Sequence of chain 1.B:
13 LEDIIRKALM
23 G

Sequence of chain 1.A:
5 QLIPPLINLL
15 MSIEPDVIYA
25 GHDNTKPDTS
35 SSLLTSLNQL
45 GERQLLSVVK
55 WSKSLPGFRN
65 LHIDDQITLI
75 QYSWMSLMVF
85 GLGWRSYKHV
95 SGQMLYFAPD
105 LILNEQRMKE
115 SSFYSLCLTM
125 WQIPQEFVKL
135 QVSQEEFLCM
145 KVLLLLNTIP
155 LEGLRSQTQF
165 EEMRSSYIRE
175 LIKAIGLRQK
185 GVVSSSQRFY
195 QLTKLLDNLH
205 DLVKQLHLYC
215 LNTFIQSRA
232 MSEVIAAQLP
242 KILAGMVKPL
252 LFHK

This small molecule binds to this protein.
Small molecule (SMILES): COC[C@]1(OC)CC[C@H]2[C@@H]3CCC4=CC(=O)CCC4=C3[C@@H](c3ccc(/C=N/O)cc3)C[C@@]21C

Binding-site contacts:
Ligand atom C1 contacts residue PHE117 of chain 1.A at 3.9 Å (hydrophobic).
Ligand atom C5 contacts residue LEU210 of chain 1.A at 3.7 Å (hydrophobic).
Ligand atom C12 contacts residue MET82 of chain 1.A at 3.7 Å (hydrophobic).
Ligand atom C30 contacts residue GLY45 of chain 1.A at 3.6 Å.
Ligand atom O29 contacts residue LEU49 of chain 1.A at 3.6 Å.
Ligand atom C19 contacts residue LEU41 of chain 1.A at 3.7 Å (hydrophobic).
Ligand atom O14 contacts residue ARG89 of chain 1.A at 3.0 Å (salt-bridge).
Ligand atom C24 contacts residue TRP78 of chain 1.A at 3.8 Å (hydrophobic).
Ligand atom C23 contacts residue LEU41 of chain 1.A at 3.8 Å (hydrophobic).
Ligand atom C1 contacts residue LEU120 of chain 1.A at 3.5 Å (hydrophobic).
Ligand atom C30 contacts residue ASN42 of chain 1.A at 3.7 Å.
Ligand atom C22 contacts residue MET79 of chain 1.A at 3.9 Å (hydrophobic).
Ligand atom C15 contacts residue LEU44 of chain 1.A at 3.8 Å (hydrophobic).
Ligand atom O14 contacts residue GLN48 of chain 1.A at 2.6 Å (h-bond).
Ligand atom C1 contacts residue LEU41 of chain 1.A at 3.8 Å (hydrophobic).
Ligand atom C13 contacts residue GLN48 of chain 1.A at 3.1 Å.
Ligand atom C31 contacts residue LEU41 of chain 1.A at 3.5 Å (hydrophobic).
Ligand atom C26 contacts residue GLY45 of chain 1.A at 3.4 Å.
Ligand atom C15 contacts residue PHE101 of chain 1.A at 3.6 Å (hydrophobic).
Ligand atom C25 contacts residue TRP78 of chain 1.A at 3.4 Å (hydrophobic).
Ligand atom O29 contacts residue LEU13 of chain 1.B at 3.2 Å.
Ligand atom C27 contacts residue GLU46 of chain 1.A at 3.7 Å.
Ligand atom C24 contacts residue GLY45 of chain 1.A at 3.6 Å.
Ligand atom C31 contacts residue GLY45 of chain 1.A at 3.7 Å.
Ligand atom C24 contacts residue MET82 of chain 1.A at 3.9 Å (hydrophobic).
Ligand atom O32 contacts residue CYS214 of chain 1.A at 3.0 Å (h-bond).
Ligand atom C23 contacts residue GLY45 of chain 1.A at 3.8 Å.
Ligand atom O2 contacts residue LEU120 of chain 1.A at 3.2 Å.
Ligand atom C33 contacts residue THR217 of chain 1.A at 3.8 Å.
Ligand atom C25 contacts residue MET82 of chain 1.A at 3.6 Å (hydrophobic).
Ligand atom C15 contacts residue GLN48 of chain 1.A at 3.6 Å.
Ligand atom C31 contacts residue ASN42 of chain 1.A at 3.2 Å.
Ligand atom C9 contacts residue MET124 of chain 1.A at 3.6 Å (hydrophobic).
Ligand atom C27 contacts residue GLY45 of chain 1.A at 3.5 Å.
Ligand atom O29 contacts residue GLU46 of chain 1.A at 3.7 Å.
Ligand atom C33 contacts residue CYS214 of chain 1.A at 3.4 Å (hydrophobic).
Ligand atom N28 contacts residue GLU46 of chain 1.A at 3.6 Å.
Ligand atom C5 contacts residue CYS214 of chain 1.A at 3.6 Å (hydrophobic).
Ligand atom C1 contacts residue LEU38 of chain 1.A at 3.7 Å (hydrophobic).
Ligand atom C25 contacts residue GLY45 of chain 1.A at 3.5 Å.